The protein below binds the small molecule below.
Small molecule (SMILES): C=CC1=C(C)/C(=C/c2[nH]c(/C=C3\N=C(/C=C4\NC(=O)C(C)=C4C=C)C(C)=C3CCC(=O)O)c(CCC(=O)O)c2C)NC1=O

Binding-site contacts:
Ligand atom CAB contacts residue MET62 of chain 1.B at 3.6 Å (hydrophobic).
Ligand atom CHB contacts residue ASP55 of chain 1.B at 3.5 Å.
Ligand atom C4D contacts residue ILE92 of chain 1.B at 3.5 Å (hydrophobic).
Ligand atom CMB contacts residue PHE59 of chain 1.B at 3.5 Å (hydrophobic).
Ligand atom NC contacts residue PHE87 of chain 1.B at 3.6 Å.
Ligand atom OC contacts residue ASP55 of chain 1.B at 3.5 Å (salt-bridge).
Ligand atom NC contacts residue ASP55 of chain 1.B at 2.8 Å (salt-bridge).
Ligand atom CHD contacts residue ASP55 of chain 1.B at 3.5 Å.
Ligand atom CAD contacts residue MET51 of chain 1.B at 3.4 Å (hydrophobic).
Ligand atom CBB contacts residue TYR58 of chain 1.B at 3.3 Å (hydrophobic).
Ligand atom C1B contacts residue PHE83 of chain 1.B at 3.6 Å (hydrophobic).
Ligand atom CMC contacts residue CYS52 of chain 1.B at 3.6 Å (hydrophobic).
Ligand atom C1D contacts residue ASP55 of chain 1.B at 3.6 Å.
Ligand atom OC contacts residue THR97 of chain 1.B at 3.6 Å.
Ligand atom C3B contacts residue TYR58 of chain 1.B at 3.6 Å (hydrophobic).
Ligand atom CHD contacts residue CYS52 of chain 1.B at 3.4 Å (hydrophobic).
Ligand atom NA contacts residue ASP55 of chain 1.B at 3.0 Å (salt-bridge).
Ligand atom ND contacts residue ASP55 of chain 1.B at 3.0 Å (salt-bridge).
Ligand atom O1A contacts residue ARG54 of chain 1.B at 2.9 Å (salt-bridge).
Ligand atom CAC contacts residue CYS52 of chain 1.B at 1.6 Å (hydrophobic).
Ligand atom ND contacts residue ILE92 of chain 1.B at 3.4 Å.
Ligand atom C4B contacts residue PHE83 of chain 1.B at 3.6 Å (hydrophobic).
Ligand atom C3B contacts residue PHE83 of chain 1.B at 3.4 Å (hydrophobic).
Ligand atom NA contacts residue ARG54 of chain 1.B at 3.1 Å (salt-bridge).
Ligand atom CMD contacts residue ARG48 of chain 1.B at 3.5 Å.
Ligand atom C1A contacts residue ARG54 of chain 1.B at 3.4 Å.
Ligand atom C2C contacts residue CYS52 of chain 1.B at 3.6 Å (hydrophobic).
Ligand atom C1C contacts residue ASP55 of chain 1.B at 3.5 Å.
Ligand atom OC contacts residue PHE87 of chain 1.B at 3.2 Å.
Ligand atom C4A contacts residue ARG54 of chain 1.B at 3.4 Å.
Ligand atom C1D contacts residue ILE92 of chain 1.B at 3.5 Å (hydrophobic).
Ligand atom CAB contacts residue PHE83 of chain 1.B at 3.5 Å (hydrophobic).
Ligand atom CBC contacts residue CYS52 of chain 1.B at 2.9 Å (hydrophobic).
Ligand atom CHD contacts residue MET51 of chain 1.B at 3.6 Å (hydrophobic).
Ligand atom C2B contacts residue PHE83 of chain 1.B at 3.5 Å (hydrophobic).
Ligand atom CAC contacts residue CYS42 of chain 1.B at 3.1 Å (hydrophobic).
Ligand atom CMD contacts residue CYS42 of chain 1.B at 3.2 Å (hydrophobic).
Ligand atom C1C contacts residue PHE87 of chain 1.B at 3.5 Å (hydrophobic).
Ligand atom CBC contacts residue CYS42 of chain 1.B at 1.6 Å (hydrophobic).
Ligand atom C3C contacts residue CYS52 of chain 1.B at 2.6 Å (hydrophobic).

Sequence of chain 1.B:
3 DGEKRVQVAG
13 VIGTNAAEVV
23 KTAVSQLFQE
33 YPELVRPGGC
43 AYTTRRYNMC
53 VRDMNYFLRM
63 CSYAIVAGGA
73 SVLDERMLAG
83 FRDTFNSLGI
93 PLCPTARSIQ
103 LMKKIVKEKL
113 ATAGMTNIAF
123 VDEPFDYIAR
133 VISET